Binding-site contacts:
Ligand atom O6 contacts residue ARG39 of chain 2.A at 3.1 Å (salt-bridge).
Ligand atom P1 contacts residue MG1 of chain 2.F at 3.3 Å.
Ligand atom O10 contacts residue MG1 of chain 2.F at 3.4 Å.
Ligand atom O9 contacts residue LYS10 of chain 2.A at 3.2 Å.
Ligand atom N1 contacts residue ASN31 of chain 2.A at 2.9 Å (h-bond).
Ligand atom C10 contacts residue VAL50 of chain 2.B at 3.2 Å (hydrophobic).
Ligand atom N3 contacts residue ARG39 of chain 2.A at 3.1 Å (salt-bridge).
Ligand atom C1 contacts residue VAL50 of chain 2.B at 3.3 Å (hydrophobic).
Ligand atom O14 contacts residue MG1 of chain 2.F at 2.2 Å.
Ligand atom P3 contacts residue MG1 of chain 2.F at 3.3 Å.
Ligand atom O2 contacts residue DZ41 of chain 2.J at 3.3 Å.
Ligand atom O1 contacts residue LYS10 of chain 2.A at 2.6 Å (salt-bridge).
Ligand atom C10 contacts residue ILE12 of chain 2.A at 3.4 Å (hydrophobic).
Ligand atom C8 contacts residue DZ41 of chain 2.J at 3.4 Å.
Ligand atom O11 contacts residue VAL272 of chain 2.B at 3.4 Å.
Ligand atom O9 contacts residue DZ41 of chain 2.J at 2.9 Å (h-bond).
Ligand atom O2 contacts residue VAL11 of chain 2.A at 2.6 Å (h-bond).
Ligand atom O5 contacts residue ARG345 of chain 2.B at 2.9 Å (salt-bridge).
Ligand atom C10 contacts residue TYR49 of chain 2.B at 3.1 Å (hydrophobic).
Ligand atom O14 contacts residue DZ41 of chain 2.J at 2.8 Å (h-bond).
Ligand atom O7 contacts residue MG1 of chain 2.F at 3.5 Å.
Ligand atom O6 contacts residue GLN36 of chain 2.A at 3.1 Å (h-bond).
Ligand atom O14 contacts residue LYS417 of chain 1.A at 2.7 Å (salt-bridge).
Ligand atom N4 contacts residue ARG345 of chain 2.B at 3.5 Å (salt-bridge).
Ligand atom O13 contacts residue LYS417 of chain 1.A at 3.2 Å (salt-bridge).
Ligand atom N2 contacts residue LYS10 of chain 2.A at 3.5 Å (salt-bridge).
Ligand atom N3 contacts residue TYR49 of chain 2.B at 3.2 Å (h-bond).
Ligand atom O8 contacts residue LYS10 of chain 2.A at 2.9 Å (salt-bridge).
Ligand atom O12 contacts residue DZ41 of chain 2.J at 2.9 Å (h-bond).
Ligand atom C5 contacts residue ARG345 of chain 2.B at 3.3 Å.
Ligand atom O4 contacts residue ARG345 of chain 2.B at 3.1 Å (salt-bridge).
Ligand atom P2 contacts residue MG1 of chain 2.F at 3.1 Å.
Ligand atom O1 contacts residue ASN31 of chain 2.A at 2.9 Å (h-bond).
Ligand atom C2 contacts residue LYS10 of chain 2.A at 3.4 Å.
Ligand atom O8 contacts residue ARG345 of chain 2.B at 2.9 Å (salt-bridge).
Ligand atom O3 contacts residue DZ41 of chain 2.J at 2.7 Å (h-bond).
Ligand atom O9 contacts residue MG1 of chain 2.F at 2.1 Å.
Ligand atom O2 contacts residue ILE12 of chain 2.A at 3.4 Å.
Ligand atom O13 contacts residue LYS349 of chain 2.B at 2.9 Å (salt-bridge).
Ligand atom O12 contacts residue MG1 of chain 2.F at 2.1 Å.

Sequence of chain 2.B:
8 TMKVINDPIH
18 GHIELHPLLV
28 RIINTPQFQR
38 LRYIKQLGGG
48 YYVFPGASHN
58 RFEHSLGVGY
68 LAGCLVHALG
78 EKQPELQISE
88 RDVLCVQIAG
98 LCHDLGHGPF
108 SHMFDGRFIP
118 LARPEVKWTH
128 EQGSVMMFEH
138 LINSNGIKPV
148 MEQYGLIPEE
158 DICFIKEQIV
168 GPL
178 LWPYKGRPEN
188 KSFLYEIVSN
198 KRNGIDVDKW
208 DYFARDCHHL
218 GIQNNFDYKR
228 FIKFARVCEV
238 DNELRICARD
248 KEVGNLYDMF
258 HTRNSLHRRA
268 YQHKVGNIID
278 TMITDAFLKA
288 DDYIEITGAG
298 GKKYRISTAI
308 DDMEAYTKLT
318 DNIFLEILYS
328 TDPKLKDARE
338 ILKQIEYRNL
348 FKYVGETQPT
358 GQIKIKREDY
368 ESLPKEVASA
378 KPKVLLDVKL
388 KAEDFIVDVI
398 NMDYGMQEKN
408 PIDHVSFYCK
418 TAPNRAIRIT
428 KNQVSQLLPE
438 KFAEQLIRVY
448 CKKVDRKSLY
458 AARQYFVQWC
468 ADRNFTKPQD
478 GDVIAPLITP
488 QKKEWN

This small molecule binds to this protein.
Small molecule (SMILES): O=c1[nH]c(=O)c2ncn([C@@H]3O[C@H](COP(=O)(O)OP(=O)(O)OP(=O)(O)O)[C@@H](O)[C@H]3O)c2[nH]1

Sequence of chain 1.A:
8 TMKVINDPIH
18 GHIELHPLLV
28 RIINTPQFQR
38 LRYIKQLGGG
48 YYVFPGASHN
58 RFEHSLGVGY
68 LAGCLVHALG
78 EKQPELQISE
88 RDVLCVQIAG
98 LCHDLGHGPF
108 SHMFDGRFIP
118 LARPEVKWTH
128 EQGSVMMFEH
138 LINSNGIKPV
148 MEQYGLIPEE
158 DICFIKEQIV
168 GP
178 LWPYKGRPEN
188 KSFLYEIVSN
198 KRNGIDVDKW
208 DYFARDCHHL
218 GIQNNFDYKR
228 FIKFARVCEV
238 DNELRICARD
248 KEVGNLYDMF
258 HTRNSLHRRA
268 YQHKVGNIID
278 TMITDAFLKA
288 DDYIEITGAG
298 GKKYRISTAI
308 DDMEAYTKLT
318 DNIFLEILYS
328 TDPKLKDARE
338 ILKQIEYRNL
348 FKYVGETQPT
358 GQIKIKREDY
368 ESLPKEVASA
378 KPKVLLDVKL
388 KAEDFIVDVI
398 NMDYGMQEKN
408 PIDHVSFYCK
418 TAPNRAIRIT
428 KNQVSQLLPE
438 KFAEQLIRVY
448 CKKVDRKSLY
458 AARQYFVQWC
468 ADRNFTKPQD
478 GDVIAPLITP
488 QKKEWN

Sequence of chain 2.A:
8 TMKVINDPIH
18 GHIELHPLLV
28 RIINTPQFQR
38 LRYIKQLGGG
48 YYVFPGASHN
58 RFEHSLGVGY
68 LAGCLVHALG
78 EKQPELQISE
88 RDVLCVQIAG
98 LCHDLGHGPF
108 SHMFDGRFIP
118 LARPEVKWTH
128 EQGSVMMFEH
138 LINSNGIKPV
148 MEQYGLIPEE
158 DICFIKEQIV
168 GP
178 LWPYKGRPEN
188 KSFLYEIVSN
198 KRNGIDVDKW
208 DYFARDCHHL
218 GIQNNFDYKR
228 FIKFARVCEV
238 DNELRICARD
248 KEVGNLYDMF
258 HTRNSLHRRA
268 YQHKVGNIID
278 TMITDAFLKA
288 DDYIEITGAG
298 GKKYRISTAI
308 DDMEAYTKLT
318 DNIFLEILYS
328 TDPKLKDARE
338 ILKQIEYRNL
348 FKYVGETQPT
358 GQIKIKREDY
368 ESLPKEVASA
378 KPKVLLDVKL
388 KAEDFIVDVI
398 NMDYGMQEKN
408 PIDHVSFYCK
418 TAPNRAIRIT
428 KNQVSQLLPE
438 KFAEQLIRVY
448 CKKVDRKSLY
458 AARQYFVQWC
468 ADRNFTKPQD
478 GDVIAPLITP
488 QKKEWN